Sequence of chain 2.J:
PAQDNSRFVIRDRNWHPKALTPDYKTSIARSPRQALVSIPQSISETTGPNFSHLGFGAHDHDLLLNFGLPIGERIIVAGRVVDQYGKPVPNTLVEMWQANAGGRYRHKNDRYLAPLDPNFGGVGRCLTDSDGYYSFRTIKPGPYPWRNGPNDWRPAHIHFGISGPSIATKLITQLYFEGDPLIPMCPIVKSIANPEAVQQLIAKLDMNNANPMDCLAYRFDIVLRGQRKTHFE

This small molecule binds to this protein.
Small molecule (SMILES): O=C(O)c1cc[n+]([O-])c(O)c1

Binding-site contacts:
Ligand atom O3 contacts residue GLN177 of chain 2.J at 3.8 Å.
Ligand atom C4 contacts residue ILE191 of chain 2.J at 4.0 Å (hydrophobic).
Ligand atom O4 contacts residue TYR147 of chain 2.J at 3.9 Å.
Ligand atom C2 contacts residue ARG157 of chain 2.J at 3.5 Å.
Ligand atom O2 contacts residue TYR24 of chain 2.J at 4.0 Å.
Ligand atom O2 contacts residue TRP149 of chain 2.J at 3.5 Å.
Ligand atom O1 contacts residue PRO15 of chain 2.I at 4.0 Å.
Ligand atom O1 contacts residue ILE191 of chain 2.J at 3.8 Å.
Ligand atom C6 contacts residue PRO15 of chain 2.I at 4.1 Å (hydrophobic).
Ligand atom O2 contacts residue PRO15 of chain 2.I at 4.1 Å.
Ligand atom O1 contacts residue TYR24 of chain 2.J at 2.3 Å (h-bond).
Ligand atom O3 contacts residue FE1 of chain 2.Y at 2.4 Å.
Ligand atom O1 contacts residue ARG133 of chain 2.I at 3.9 Å.
Ligand atom C6 contacts residue ARG157 of chain 2.J at 4.1 Å.
Ligand atom O3 contacts residue HIS160 of chain 2.J at 3.5 Å (h-bond).
Ligand atom C5 contacts residue TRP149 of chain 2.J at 4.0 Å (hydrophobic).
Ligand atom C6 contacts residue TYR147 of chain 2.J at 3.6 Å (hydrophobic).
Ligand atom N1 contacts residue FE1 of chain 2.Y at 2.9 Å.
Ligand atom C7 contacts residue TRP149 of chain 2.J at 4.0 Å (hydrophobic).
Ligand atom O4 contacts residue TYR108 of chain 2.J at 3.1 Å (h-bond).
Ligand atom C2 contacts residue HIS162 of chain 2.J at 4.2 Å.
Ligand atom C2 contacts residue FE1 of chain 2.Y at 3.0 Å.
Ligand atom O4 contacts residue ARG157 of chain 2.J at 3.9 Å.
Ligand atom O4 contacts residue FE1 of chain 2.Y at 2.1 Å.
Ligand atom C7 contacts residue TYR24 of chain 2.J at 3.5 Å (hydrophobic).
Ligand atom C7 contacts residue ILE191 of chain 2.J at 4.1 Å (hydrophobic).
Ligand atom C3 contacts residue PRO15 of chain 2.I at 3.6 Å (hydrophobic).
Ligand atom O4 contacts residue HIS160 of chain 2.J at 3.2 Å (h-bond).
Ligand atom C5 contacts residue PRO15 of chain 2.I at 3.6 Å (hydrophobic).
Ligand atom N1 contacts residue ARG157 of chain 2.J at 3.9 Å.
Ligand atom C3 contacts residue GLY14 of chain 2.I at 3.8 Å.
Ligand atom C7 contacts residue PRO15 of chain 2.I at 3.6 Å (hydrophobic).
Ligand atom C3 contacts residue ARG157 of chain 2.J at 4.2 Å.
Ligand atom C3 contacts residue ILE191 of chain 2.J at 3.7 Å (hydrophobic).
Ligand atom O3 contacts residue ARG157 of chain 2.J at 2.9 Å (salt-bridge).
Ligand atom C4 contacts residue PRO15 of chain 2.I at 3.3 Å (hydrophobic).
Ligand atom O3 contacts residue HIS162 of chain 2.J at 3.1 Å.
Ligand atom C6 contacts residue FE1 of chain 2.Y at 4.1 Å.
Ligand atom C2 contacts residue PRO15 of chain 2.I at 4.0 Å (hydrophobic).
Ligand atom O1 contacts residue THR12 of chain 2.I at 4.1 Å.

Sequence of chain 2.I:
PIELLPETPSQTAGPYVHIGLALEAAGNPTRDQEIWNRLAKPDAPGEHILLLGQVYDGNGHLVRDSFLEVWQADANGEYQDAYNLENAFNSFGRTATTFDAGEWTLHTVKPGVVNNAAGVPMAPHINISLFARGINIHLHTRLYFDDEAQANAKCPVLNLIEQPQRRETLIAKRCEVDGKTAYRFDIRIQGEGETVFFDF